Sequence of chain 1.B:
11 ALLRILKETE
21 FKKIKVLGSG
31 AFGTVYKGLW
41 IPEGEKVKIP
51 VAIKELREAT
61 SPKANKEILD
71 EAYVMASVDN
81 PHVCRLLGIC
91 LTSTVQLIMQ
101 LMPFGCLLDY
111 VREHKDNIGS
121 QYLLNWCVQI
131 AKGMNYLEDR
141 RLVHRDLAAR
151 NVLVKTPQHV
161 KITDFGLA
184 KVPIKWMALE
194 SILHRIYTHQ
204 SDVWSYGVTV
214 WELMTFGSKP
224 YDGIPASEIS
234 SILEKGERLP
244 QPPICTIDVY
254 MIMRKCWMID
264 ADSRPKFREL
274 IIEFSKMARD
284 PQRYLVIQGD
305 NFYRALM

A protein and the small-molecule ligand that binds it are described below.
Small molecule (SMILES): C=CC(=O)N1CC[C@@H](Oc2nc(Nc3ccc(N4CCC(N5CCN(C)CC5)CC4)cc3)c(C(N)=O)nc2CC)C1

Binding-site contacts:
Ligand atom C37 contacts residue GLY28 of chain 1.B at 3.5 Å.
Ligand atom C11 contacts residue LEU27 of chain 1.B at 3.7 Å (hydrophobic).
Ligand atom C21 contacts residue PHE104 of chain 1.B at 3.7 Å (hydrophobic).
Ligand atom C26 contacts residue GLU113 of chain 1.B at 3.1 Å.
Ligand atom N31 contacts residue GLN100 of chain 1.B at 2.7 Å (h-bond).
Ligand atom C40 contacts residue ASP109 of chain 1.B at 3.3 Å.
Ligand atom C28 contacts residue GLU113 of chain 1.B at 3.3 Å.
Ligand atom C9 contacts residue VNS1 of chain 1.G at 3.4 Å.
Ligand atom N31 contacts residue MET102 of chain 1.B at 3.7 Å.
Ligand atom N31 contacts residue MET99 of chain 1.B at 3.6 Å.
Ligand atom C14 contacts residue PRO103 of chain 1.B at 3.4 Å (hydrophobic).
Ligand atom C21 contacts residue PRO103 of chain 1.B at 3.7 Å (hydrophobic).
Ligand atom C32 contacts residue ASP164 of chain 1.B at 3.9 Å.
Ligand atom O30 contacts residue MET102 of chain 1.B at 2.7 Å (h-bond).
Ligand atom C15 contacts residue MET102 of chain 1.B at 3.1 Å (hydrophobic).
Ligand atom C13 contacts residue GLY105 of chain 1.B at 3.9 Å.
Ligand atom C29 contacts residue ALA52 of chain 1.B at 3.6 Å (hydrophobic).
Ligand atom O30 contacts residue LEU101 of chain 1.B at 3.5 Å.
Ligand atom N25 contacts residue GLU113 of chain 1.B at 3.9 Å.
Ligand atom C29 contacts residue MET102 of chain 1.B at 3.6 Å (hydrophobic).
Ligand atom C2 contacts residue LEU27 of chain 1.B at 3.8 Å (hydrophobic).
Ligand atom C41 contacts residue ASP109 of chain 1.B at 2.8 Å.
Ligand atom C14 contacts residue GLY105 of chain 1.B at 3.6 Å.
Ligand atom N6 contacts residue VNS1 of chain 1.G at 4.0 Å.
Ligand atom N6 contacts residue LEU153 of chain 1.B at 3.8 Å.
Ligand atom C10 contacts residue MET102 of chain 1.B at 3.9 Å (hydrophobic).
Ligand atom O30 contacts residue GLN100 of chain 1.B at 3.9 Å.
Ligand atom C29 contacts residue LEU153 of chain 1.B at 4.0 Å (hydrophobic).
Ligand atom O30 contacts residue ALA52 of chain 1.B at 3.9 Å.
Ligand atom N7 contacts residue LEU27 of chain 1.B at 3.4 Å.
Ligand atom C41 contacts residue CYS106 of chain 1.B at 1.9 Å (hydrophobic).
Ligand atom N31 contacts residue LEU153 of chain 1.B at 3.6 Å.
Ligand atom N31 contacts residue ALA52 of chain 1.B at 3.5 Å.
Ligand atom C15 contacts residue GLY105 of chain 1.B at 3.8 Å.
Ligand atom C29 contacts residue GLN100 of chain 1.B at 3.7 Å.
Ligand atom C10 contacts residue GLY105 of chain 1.B at 4.0 Å.
Ligand atom C40 contacts residue CYS106 of chain 1.B at 3.1 Å (hydrophobic).
Ligand atom C27 contacts residue GLU113 of chain 1.B at 3.3 Å.
Ligand atom C14 contacts residue MET102 of chain 1.B at 3.8 Å (hydrophobic).
Ligand atom C10 contacts residue LEU27 of chain 1.B at 3.8 Å (hydrophobic).